A small-molecule ligand and the protein it binds are described below.
Small molecule (SMILES): CC(=O)N[C@@H]1[C@@H](O)[C@H](O)[C@@H](CO)O[C@H]1O

Binding-site contacts:
Ligand atom C3 contacts residue ASN343 of chain 1.B at 3.8 Å.
Ligand atom N2 contacts residue ASN343 of chain 1.B at 2.9 Å (h-bond).
Ligand atom O5 contacts residue ASN343 of chain 1.B at 2.4 Å (h-bond).
Ligand atom C5 contacts residue ASN343 of chain 1.B at 3.7 Å.
Ligand atom C2 contacts residue ASN343 of chain 1.B at 2.5 Å.
Ligand atom C1 contacts residue ASN343 of chain 1.B at 1.4 Å.
Ligand atom C8 contacts residue SER371 of chain 1.B at 3.8 Å.
Ligand atom O7 contacts residue SER371 of chain 1.B at 3.6 Å (h-bond).
Ligand atom C4 contacts residue ASN343 of chain 1.B at 4.2 Å.
Ligand atom C8 contacts residue ASN343 of chain 1.B at 4.0 Å.
Ligand atom O7 contacts residue ASN343 of chain 1.B at 3.3 Å (h-bond).
Ligand atom C7 contacts residue SER371 of chain 1.B at 4.1 Å.
Ligand atom C7 contacts residue ASN343 of chain 1.B at 3.3 Å.

Sequence of chain 1.B:
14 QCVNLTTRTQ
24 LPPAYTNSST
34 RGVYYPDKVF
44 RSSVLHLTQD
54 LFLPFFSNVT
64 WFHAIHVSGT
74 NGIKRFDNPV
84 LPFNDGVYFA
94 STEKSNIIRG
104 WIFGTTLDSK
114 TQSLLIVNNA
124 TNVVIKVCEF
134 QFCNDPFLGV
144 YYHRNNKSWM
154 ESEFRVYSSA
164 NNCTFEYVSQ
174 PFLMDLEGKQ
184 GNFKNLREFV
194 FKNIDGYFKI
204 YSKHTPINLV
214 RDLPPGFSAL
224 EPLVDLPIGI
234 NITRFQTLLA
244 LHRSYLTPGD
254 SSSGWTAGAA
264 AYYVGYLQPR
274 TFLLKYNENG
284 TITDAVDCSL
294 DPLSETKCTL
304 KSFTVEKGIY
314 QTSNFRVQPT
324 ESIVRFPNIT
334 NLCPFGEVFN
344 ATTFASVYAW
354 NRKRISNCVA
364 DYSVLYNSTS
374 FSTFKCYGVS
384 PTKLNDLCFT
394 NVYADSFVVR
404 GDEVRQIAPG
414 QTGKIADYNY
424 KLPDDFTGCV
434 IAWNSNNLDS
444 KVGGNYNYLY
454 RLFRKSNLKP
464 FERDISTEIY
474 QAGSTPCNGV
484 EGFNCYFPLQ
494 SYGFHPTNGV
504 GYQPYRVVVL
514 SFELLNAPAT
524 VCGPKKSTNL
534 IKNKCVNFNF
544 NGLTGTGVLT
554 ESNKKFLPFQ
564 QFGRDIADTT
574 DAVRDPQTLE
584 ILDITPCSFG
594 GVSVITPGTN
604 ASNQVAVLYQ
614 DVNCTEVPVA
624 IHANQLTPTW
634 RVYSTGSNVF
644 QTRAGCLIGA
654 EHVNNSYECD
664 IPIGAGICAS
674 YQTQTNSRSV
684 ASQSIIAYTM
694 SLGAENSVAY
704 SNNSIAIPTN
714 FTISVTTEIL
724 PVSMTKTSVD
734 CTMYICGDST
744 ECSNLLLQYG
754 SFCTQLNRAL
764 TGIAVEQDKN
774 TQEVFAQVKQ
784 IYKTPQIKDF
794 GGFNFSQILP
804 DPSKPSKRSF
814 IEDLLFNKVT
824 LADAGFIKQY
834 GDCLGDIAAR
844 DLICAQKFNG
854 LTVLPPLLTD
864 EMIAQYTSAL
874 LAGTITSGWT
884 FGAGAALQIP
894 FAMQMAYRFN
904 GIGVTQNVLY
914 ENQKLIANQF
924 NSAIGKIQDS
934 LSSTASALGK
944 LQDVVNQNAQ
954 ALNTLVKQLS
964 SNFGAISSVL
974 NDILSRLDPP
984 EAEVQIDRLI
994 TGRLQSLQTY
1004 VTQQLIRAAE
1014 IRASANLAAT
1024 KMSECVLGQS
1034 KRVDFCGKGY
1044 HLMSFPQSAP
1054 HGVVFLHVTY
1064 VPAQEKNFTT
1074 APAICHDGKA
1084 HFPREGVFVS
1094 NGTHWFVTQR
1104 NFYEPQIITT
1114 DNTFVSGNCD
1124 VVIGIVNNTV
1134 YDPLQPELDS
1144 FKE